Sequence of chain 1.C:
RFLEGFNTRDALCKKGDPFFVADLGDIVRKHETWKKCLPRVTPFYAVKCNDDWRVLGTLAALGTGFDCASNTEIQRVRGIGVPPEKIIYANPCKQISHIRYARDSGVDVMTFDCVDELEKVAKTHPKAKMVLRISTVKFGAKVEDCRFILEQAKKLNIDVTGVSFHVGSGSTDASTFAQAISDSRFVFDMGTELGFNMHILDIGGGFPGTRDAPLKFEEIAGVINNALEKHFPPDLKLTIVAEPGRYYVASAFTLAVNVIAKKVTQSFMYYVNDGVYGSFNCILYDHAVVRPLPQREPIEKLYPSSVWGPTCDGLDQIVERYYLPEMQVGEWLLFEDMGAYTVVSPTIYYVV

The protein below binds the small molecule below.
Small molecule (SMILES): CN[C@@H]1[C@@H](O)[C@@H](O[C@@H]2[C@@H](O)[C@H](O[C@H]3O[C@H]([C@@H](C)O)[C@@H](O)[C@H](O)[C@H]3N)[C@@H](N)C[C@H]2N)OC[C@]1(C)O

Binding-site contacts:
Ligand atom O51 contacts residue ARG22 of chain 1.C at 3.7 Å.
Ligand atom C51 contacts residue ARG22 of chain 1.C at 3.1 Å.
Ligand atom O43 contacts residue ASP385 of chain 1.C at 3.6 Å (salt-bridge).
Ligand atom N33 contacts residue ASP243 of chain 1.C at 4.0 Å.
Ligand atom C21 contacts residue GLU384 of chain 1.C at 3.0 Å.
Ligand atom C42 contacts residue LEU339 of chain 1.C at 3.8 Å (hydrophobic).
Ligand atom O61 contacts residue GLN341 of chain 1.C at 4.1 Å.
Ligand atom O61 contacts residue GLU343 of chain 1.C at 3.5 Å (salt-bridge).
Ligand atom O61 contacts residue LEU339 of chain 1.C at 4.0 Å.
Ligand atom C53 contacts residue ASP385 of chain 1.C at 3.8 Å.
Ligand atom O53 contacts residue GLU384 of chain 1.C at 2.9 Å (salt-bridge).
Ligand atom C71 contacts residue GLN341 of chain 1.C at 3.3 Å.
Ligand atom C52 contacts residue GLU384 of chain 1.C at 3.6 Å.
Ligand atom C11 contacts residue LEU339 of chain 1.C at 3.9 Å (hydrophobic).
Ligand atom C42 contacts residue GLU384 of chain 1.C at 4.0 Å.
Ligand atom C71 contacts residue LEU382 of chain 1.C at 3.8 Å (hydrophobic).
Ligand atom N21 contacts residue GLU384 of chain 1.C at 3.9 Å.
Ligand atom O31 contacts residue LEU339 of chain 1.C at 3.9 Å.
Ligand atom C53 contacts residue GLU384 of chain 1.C at 3.2 Å.
Ligand atom C22 contacts residue LEU339 of chain 1.C at 4.0 Å (hydrophobic).
Ligand atom C51 contacts residue GLU343 of chain 1.C at 4.2 Å.
Ligand atom C61 contacts residue LEU382 of chain 1.C at 3.7 Å (hydrophobic).
Ligand atom O43 contacts residue ASP243 of chain 1.C at 2.5 Å (salt-bridge).
Ligand atom C43 contacts residue ASP385 of chain 1.C at 4.1 Å.
Ligand atom O52 contacts residue GLU384 of chain 1.C at 2.4 Å (salt-bridge).
Ligand atom C83 contacts residue ASP243 of chain 1.C at 2.8 Å.
Ligand atom C33 contacts residue ASP243 of chain 1.C at 3.6 Å.
Ligand atom C11 contacts residue GLU384 of chain 1.C at 3.8 Å.
Ligand atom O62 contacts residue GLU384 of chain 1.C at 3.7 Å.
Ligand atom O31 contacts residue GLU384 of chain 1.C at 3.4 Å (salt-bridge).
Ligand atom C13 contacts residue GLU384 of chain 1.C at 3.5 Å.
Ligand atom O41 contacts residue ARG22 of chain 1.C at 2.8 Å (salt-bridge).
Ligand atom O31 contacts residue LEU382 of chain 1.C at 3.5 Å.
Ligand atom O61 contacts residue PRO340 of chain 1.C at 3.2 Å (h-bond).
Ligand atom O51 contacts residue GLU343 of chain 1.C at 4.2 Å.
Ligand atom C43 contacts residue ASP243 of chain 1.C at 3.1 Å.
Ligand atom C41 contacts residue ARG22 of chain 1.C at 3.2 Å.
Ligand atom C31 contacts residue GLU384 of chain 1.C at 3.7 Å.
Ligand atom C62 contacts residue GLU384 of chain 1.C at 3.6 Å.
Ligand atom O31 contacts residue LEU25 of chain 1.C at 4.0 Å.